Sequence of chain 1.A:
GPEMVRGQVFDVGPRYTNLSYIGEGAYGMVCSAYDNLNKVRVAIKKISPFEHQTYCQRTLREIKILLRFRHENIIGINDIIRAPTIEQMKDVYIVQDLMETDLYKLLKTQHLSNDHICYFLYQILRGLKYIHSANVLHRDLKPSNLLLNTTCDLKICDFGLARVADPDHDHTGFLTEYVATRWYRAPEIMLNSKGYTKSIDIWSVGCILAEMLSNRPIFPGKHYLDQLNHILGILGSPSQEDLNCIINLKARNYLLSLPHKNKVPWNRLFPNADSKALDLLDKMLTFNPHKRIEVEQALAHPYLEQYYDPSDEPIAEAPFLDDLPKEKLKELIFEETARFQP

Binding-site contacts:
Ligand atom C09 contacts residue TYR135 of chain 1.A at 4.3 Å (hydrophobic).
Ligand atom N01 contacts residue TYR135 of chain 1.A at 4.5 Å.
Ligand atom C10 contacts residue HIS132 of chain 1.A at 4.0 Å.
Ligand atom C04 contacts residue TYR135 of chain 1.A at 4.3 Å (hydrophobic).
Ligand atom N13 contacts residue TYR323 of chain 1.A at 4.0 Å.
Ligand atom C11 contacts residue TYR323 of chain 1.A at 3.7 Å (hydrophobic).
Ligand atom C02 contacts residue TYR323 of chain 1.A at 4.0 Å (hydrophobic).
Ligand atom C12 contacts residue TYR323 of chain 1.A at 3.5 Å (hydrophobic).
Ligand atom C09 contacts residue HIS132 of chain 1.A at 3.7 Å.
Ligand atom C07 contacts residue TYR135 of chain 1.A at 3.7 Å (hydrophobic).
Ligand atom C10 contacts residue ASP131 of chain 1.A at 3.7 Å.
Ligand atom C02 contacts residue TYR135 of chain 1.A at 4.3 Å (hydrophobic).
Ligand atom C06 contacts residue TYR135 of chain 1.A at 3.5 Å (hydrophobic).
Ligand atom C07 contacts residue TYR323 of chain 1.A at 4.5 Å (hydrophobic).
Ligand atom N01 contacts residue TYR323 of chain 1.A at 3.4 Å.
Ligand atom N03 contacts residue TYR135 of chain 1.A at 4.2 Å.
Ligand atom C12 contacts residue TYR135 of chain 1.A at 4.3 Å (hydrophobic).
Ligand atom C08 contacts residue TYR135 of chain 1.A at 3.6 Å (hydrophobic).
Ligand atom C08 contacts residue CYS168 of chain 1.A at 4.2 Å (hydrophobic).
Ligand atom C11 contacts residue ASP131 of chain 1.A at 3.9 Å.
Ligand atom N13 contacts residue TYR135 of chain 1.A at 4.4 Å.

This small molecule binds to this protein.
Small molecule (SMILES): NC1=NC[C@H](Cc2ccccc2)N1